Binding-site contacts:
Ligand atom C26 contacts residue GLY19 of chain 2.A at 3.4 Å.
Ligand atom O16 contacts residue THR237 of chain 2.A at 3.4 Å.
Ligand atom S21 contacts residue TRP121 of chain 2.A at 3.9 Å.
Ligand atom C7 contacts residue TYR77 of chain 2.A at 3.4 Å (hydrophobic).
Ligand atom CL1 contacts residue TYR77 of chain 2.A at 3.7 Å.
Ligand atom N9 contacts residue GLY236 of chain 2.A at 3.0 Å (h-bond).
Ligand atom C10 contacts residue GLY236 of chain 2.A at 3.9 Å.
Ligand atom C27 contacts residue GLY19 of chain 2.A at 3.5 Å.
Ligand atom C27 contacts residue SER235 of chain 2.A at 3.5 Å.
Ligand atom C20 contacts residue ILE116 of chain 2.A at 3.7 Å (hydrophobic).
Ligand atom C11 contacts residue GLY236 of chain 2.A at 3.4 Å.
Ligand atom C6 contacts residue GLN79 of chain 2.A at 3.9 Å.
Ligand atom C27 contacts residue GLY236 of chain 2.A at 3.9 Å.
Ligand atom C11 contacts residue LEU36 of chain 2.A at 3.6 Å (hydrophobic).
Ligand atom S21 contacts residue ILE116 of chain 2.A at 3.3 Å.
Ligand atom C8 contacts residue GLY236 of chain 2.A at 3.8 Å.
Ligand atom C1 contacts residue PHE114 of chain 2.A at 3.7 Å (hydrophobic).
Ligand atom C1 contacts residue TYR77 of chain 2.A at 3.3 Å (hydrophobic).
Ligand atom C26 contacts residue GLY236 of chain 2.A at 3.5 Å.
Ligand atom C6 contacts residue TYR77 of chain 2.A at 3.8 Å (hydrophobic).
Ligand atom CL1 contacts residue PHE114 of chain 2.A at 3.8 Å.
Ligand atom C18 contacts residue THR238 of chain 2.A at 3.9 Å.
Ligand atom C15 contacts residue THR238 of chain 2.A at 3.9 Å.
Ligand atom O17 contacts residue GLN79 of chain 2.A at 3.6 Å.
Ligand atom C27 contacts residue THR238 of chain 2.A at 3.8 Å.
Ligand atom C11 contacts residue ILE124 of chain 2.A at 3.8 Å (hydrophobic).
Ligand atom C24 contacts residue THR238 of chain 2.A at 3.3 Å.
Ligand atom C14 contacts residue GLY236 of chain 2.A at 3.5 Å.
Ligand atom C4 contacts residue GLN79 of chain 2.A at 3.6 Å.
Ligand atom C22 contacts residue GLN18 of chain 2.A at 3.2 Å.
Ligand atom CL1 contacts residue LYS81 of chain 2.A at 3.6 Å.
Ligand atom CL1 contacts residue LYS113 of chain 2.A at 3.8 Å.
Ligand atom C5 contacts residue GLN79 of chain 2.A at 3.2 Å.
Ligand atom C12 contacts residue LEU36 of chain 2.A at 3.6 Å (hydrophobic).
Ligand atom C2 contacts residue TYR77 of chain 2.A at 3.6 Å (hydrophobic).
Ligand atom C11 contacts residue ASP38 of chain 2.A at 3.6 Å.
Ligand atom C27 contacts residue SER16 of chain 2.A at 3.2 Å.
Ligand atom O16 contacts residue THR238 of chain 2.A at 2.8 Å (h-bond).
Ligand atom C5 contacts residue LYS113 of chain 2.A at 3.6 Å.
Ligand atom CL1 contacts residue GLY80 of chain 2.A at 3.6 Å.

The small molecule below binds the protein below.
Small molecule (SMILES): CCCc1cscc1C[C@H](NC1=NC(C)(C)Cc2cc(Cl)ccc21)C(=O)O

Sequence of chain 2.A:
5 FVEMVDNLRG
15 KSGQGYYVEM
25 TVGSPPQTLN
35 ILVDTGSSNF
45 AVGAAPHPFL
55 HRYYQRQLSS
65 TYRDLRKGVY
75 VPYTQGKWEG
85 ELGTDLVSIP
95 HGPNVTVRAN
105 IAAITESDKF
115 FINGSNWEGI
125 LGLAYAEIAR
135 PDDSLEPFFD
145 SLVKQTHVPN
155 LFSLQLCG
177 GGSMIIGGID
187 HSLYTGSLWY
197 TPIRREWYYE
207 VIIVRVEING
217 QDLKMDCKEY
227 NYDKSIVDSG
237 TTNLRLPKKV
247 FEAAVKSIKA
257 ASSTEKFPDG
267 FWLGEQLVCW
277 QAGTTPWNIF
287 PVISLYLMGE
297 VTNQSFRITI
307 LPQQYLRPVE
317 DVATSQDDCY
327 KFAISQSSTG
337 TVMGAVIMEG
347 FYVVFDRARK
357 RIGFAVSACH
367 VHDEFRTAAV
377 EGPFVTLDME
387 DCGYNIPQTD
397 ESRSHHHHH